Binding-site contacts:
Ligand atom C1 contacts residue TRP374 of chain 27.A at 3.6 Å (hydrophobic).
Ligand atom C12 contacts residue C151 of chain 27.D at 3.4 Å.
Ligand atom C11 contacts residue C151 of chain 27.D at 3.5 Å.
Ligand atom C6 contacts residue C151 of chain 27.D at 4.2 Å.
Ligand atom O1S contacts residue TRP374 of chain 27.A at 4.3 Å.
Ligand atom C7 contacts residue C151 of chain 27.D at 3.4 Å.
Ligand atom O2S contacts residue GLY222 of chain 27.A at 3.3 Å (h-bond).
Ligand atom C5 contacts residue C151 of chain 27.D at 4.0 Å.
Ligand atom O1S contacts residue GLY222 of chain 27.A at 2.3 Å (h-bond).
Ligand atom C10 contacts residue C151 of chain 27.D at 3.4 Å.
Ligand atom C2 contacts residue TRP374 of chain 27.A at 4.1 Å (hydrophobic).
Ligand atom C3 contacts residue TRP374 of chain 27.A at 4.3 Å (hydrophobic).
Ligand atom C9 contacts residue C151 of chain 27.D at 3.4 Å.
Ligand atom S1 contacts residue TRP374 of chain 27.A at 4.0 Å.
Ligand atom O1S contacts residue PHE223 of chain 27.A at 4.5 Å.
Ligand atom S1 contacts residue LYS215 of chain 27.A at 4.1 Å.
Ligand atom O3S contacts residue PHE223 of chain 27.A at 3.9 Å.
Ligand atom O1S contacts residue LYS215 of chain 27.A at 2.7 Å (salt-bridge).
Ligand atom O3S contacts residue GLY222 of chain 27.A at 2.9 Å (h-bond).
Ligand atom C8 contacts residue C151 of chain 27.D at 3.7 Å.
Ligand atom O3S contacts residue ARG224 of chain 27.A at 2.9 Å (salt-bridge).
Ligand atom O2S contacts residue ARG224 of chain 27.A at 4.5 Å.
Ligand atom O3S contacts residue TRP374 of chain 27.A at 3.3 Å.
Ligand atom S1 contacts residue ARG224 of chain 27.A at 4.3 Å.
Ligand atom C13 contacts residue C151 of chain 27.D at 4.5 Å.
Ligand atom S1 contacts residue GLY222 of chain 27.A at 3.0 Å (h-bond).
Ligand atom C16 contacts residue ASP229 of chain 27.A at 4.3 Å.

This protein binds this small molecule.
Small molecule (SMILES): CCCCCCCCCCCC[N+](C)(C)CCCS(=O)(=O)O

Sequence of chain 27.A:
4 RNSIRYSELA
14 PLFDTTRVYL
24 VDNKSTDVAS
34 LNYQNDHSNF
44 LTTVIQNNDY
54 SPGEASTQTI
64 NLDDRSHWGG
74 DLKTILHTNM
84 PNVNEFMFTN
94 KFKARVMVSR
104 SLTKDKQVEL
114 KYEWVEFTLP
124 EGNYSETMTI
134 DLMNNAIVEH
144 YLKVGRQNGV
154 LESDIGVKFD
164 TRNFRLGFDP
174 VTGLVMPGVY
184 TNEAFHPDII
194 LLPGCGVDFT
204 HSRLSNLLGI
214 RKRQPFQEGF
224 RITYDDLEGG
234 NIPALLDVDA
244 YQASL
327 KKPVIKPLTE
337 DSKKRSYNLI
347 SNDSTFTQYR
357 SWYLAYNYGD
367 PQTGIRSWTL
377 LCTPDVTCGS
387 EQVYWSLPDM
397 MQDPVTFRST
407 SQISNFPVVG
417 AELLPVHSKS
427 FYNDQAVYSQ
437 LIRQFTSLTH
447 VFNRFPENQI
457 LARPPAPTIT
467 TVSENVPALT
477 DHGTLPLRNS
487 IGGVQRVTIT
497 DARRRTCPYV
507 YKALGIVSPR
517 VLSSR